A protein and the small-molecule ligand that binds it are described below.
Small molecule (SMILES): CC(C)C[C@H](NC(=O)[C@H](C)NC(=O)[C@@H]1CCCN1C(=O)[C@H](Cc1ccc(O)cc1)NC(=O)[C@H](CC(N)=O)NC(=O)CNC(=O)[C@@H]1CCCN1C(=O)[C@H](C)NC(=O)[C@@H](N)Cc1ccccc1)C(=O)O

Sequence of chain 1.A:
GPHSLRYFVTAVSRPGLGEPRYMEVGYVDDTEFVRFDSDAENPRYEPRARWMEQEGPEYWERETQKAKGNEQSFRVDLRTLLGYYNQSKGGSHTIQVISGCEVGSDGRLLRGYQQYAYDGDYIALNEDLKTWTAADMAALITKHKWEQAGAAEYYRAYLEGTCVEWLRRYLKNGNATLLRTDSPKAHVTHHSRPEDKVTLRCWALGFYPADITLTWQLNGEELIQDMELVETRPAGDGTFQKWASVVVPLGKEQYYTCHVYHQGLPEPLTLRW

Binding-site contacts:
Ligand atom CE2 contacts residue GLN114 of chain 1.A at 3.5 Å.
Ligand atom N contacts residue TYR171 of chain 1.A at 2.6 Å (h-bond).
Ligand atom C contacts residue TYR7 of chain 1.A at 3.4 Å (hydrophobic).
Ligand atom CE2 contacts residue LYS66 of chain 1.A at 3.4 Å.
Ligand atom CE2 contacts residue THR163 of chain 1.A at 3.6 Å.
Ligand atom OXT contacts residue THR143 of chain 1.A at 2.7 Å (h-bond).
Ligand atom CD2 contacts residue TRP147 of chain 1.A at 3.4 Å (hydrophobic).
Ligand atom OH contacts residue VAL9 of chain 1.A at 3.5 Å.
Ligand atom CB contacts residue TRP167 of chain 1.A at 3.4 Å (hydrophobic).
Ligand atom O contacts residue TYR84 of chain 1.A at 3.6 Å (h-bond).
Ligand atom N contacts residue ASP77 of chain 1.A at 2.9 Å (salt-bridge).
Ligand atom N contacts residue TYR7 of chain 1.A at 3.0 Å (h-bond).
Ligand atom CG contacts residue TRP147 of chain 1.A at 3.5 Å (hydrophobic).
Ligand atom CB contacts residue GLU63 of chain 1.A at 3.6 Å.
Ligand atom CA contacts residue ASP77 of chain 1.A at 3.4 Å.
Ligand atom O contacts residue TRP147 of chain 1.A at 2.9 Å (h-bond).
Ligand atom CD contacts residue TYR159 of chain 1.A at 3.5 Å (hydrophobic).
Ligand atom CA contacts residue TYR171 of chain 1.A at 3.6 Å (hydrophobic).
Ligand atom CA contacts residue TYR7 of chain 1.A at 3.6 Å (hydrophobic).
Ligand atom O contacts residue LYS66 of chain 1.A at 2.7 Å (salt-bridge).
Ligand atom O contacts residue LYS146 of chain 1.A at 3.2 Å (salt-bridge).
Ligand atom O contacts residue TYR159 of chain 1.A at 2.7 Å (h-bond).
Ligand atom CE1 contacts residue ASN70 of chain 1.A at 3.6 Å.
Ligand atom OXT contacts residue TYR84 of chain 1.A at 2.7 Å (h-bond).
Ligand atom O contacts residue ASN70 of chain 1.A at 3.5 Å (h-bond).
Ligand atom CD1 contacts residue ASN70 of chain 1.A at 3.5 Å.
Ligand atom N contacts residue GLU63 of chain 1.A at 3.0 Å (salt-bridge).
Ligand atom O contacts residue TRP147 of chain 1.A at 3.6 Å.
Ligand atom CD1 contacts residue LEU81 of chain 1.A at 3.6 Å (hydrophobic).
Ligand atom C contacts residue TYR84 of chain 1.A at 3.5 Å (hydrophobic).
Ligand atom CB contacts residue TYR7 of chain 1.A at 3.5 Å (hydrophobic).
Ligand atom N contacts residue TYR7 of chain 1.A at 3.4 Å (h-bond).
Ligand atom CD1 contacts residue TRP167 of chain 1.A at 3.6 Å (hydrophobic).
Ligand atom CE1 contacts residue GLU63 of chain 1.A at 3.6 Å.
Ligand atom CD2 contacts residue LYS66 of chain 1.A at 3.5 Å.
Ligand atom CD2 contacts residue THR163 of chain 1.A at 3.0 Å.
Ligand atom CD1 contacts residue GLU63 of chain 1.A at 3.5 Å.
Ligand atom CB contacts residue TRP147 of chain 1.A at 3.5 Å (hydrophobic).
Ligand atom N contacts residue LYS66 of chain 1.A at 3.5 Å (salt-bridge).
Ligand atom CZ contacts residue ARG62 of chain 1.A at 3.6 Å.